The protein below binds the small molecule below.
Small molecule (SMILES): CC(=O)N[C@@H]1[C@@H](O)[C@H](O)[C@@H](CO)O[C@H]1O

Binding-site contacts:
Ligand atom C5 contacts residue ASN107 of chain 1.B at 3.7 Å.
Ligand atom O5 contacts residue ASN107 of chain 1.B at 2.4 Å (h-bond).
Ligand atom C2 contacts residue GLU110 of chain 1.B at 4.5 Å.
Ligand atom C8 contacts residue ASN105 of chain 1.B at 3.7 Å.
Ligand atom O5 contacts residue GLU110 of chain 1.B at 4.4 Å.
Ligand atom O7 contacts residue ASN105 of chain 1.B at 3.8 Å.
Ligand atom N2 contacts residue ASN107 of chain 1.B at 2.9 Å (h-bond).
Ligand atom C7 contacts residue ASN107 of chain 1.B at 3.8 Å.
Ligand atom C8 contacts residue ASN107 of chain 1.B at 4.3 Å.
Ligand atom C4 contacts residue GLU110 of chain 1.B at 4.1 Å.
Ligand atom C8 contacts residue ARG106 of chain 1.B at 4.5 Å.
Ligand atom C7 contacts residue ASN105 of chain 1.B at 4.3 Å.
Ligand atom C2 contacts residue ASN107 of chain 1.B at 2.5 Å.
Ligand atom C4 contacts residue ASN107 of chain 1.B at 4.2 Å.
Ligand atom C3 contacts residue ASN107 of chain 1.B at 3.8 Å.
Ligand atom C1 contacts residue ASN107 of chain 1.B at 1.4 Å.

Sequence of chain 1.B:
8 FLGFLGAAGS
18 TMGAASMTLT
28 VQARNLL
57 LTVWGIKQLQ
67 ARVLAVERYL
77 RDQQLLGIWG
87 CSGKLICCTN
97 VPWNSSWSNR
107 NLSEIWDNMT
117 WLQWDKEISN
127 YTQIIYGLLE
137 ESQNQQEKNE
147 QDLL